Binding-site contacts:
Ligand atom C7 contacts residue ASN12 of chain 24.E at 3.9 Å.
Ligand atom O5 contacts residue ASN12 of chain 24.E at 2.7 Å (h-bond).
Ligand atom N2 contacts residue ASN12 of chain 24.E at 3.8 Å.
Ligand atom C1 contacts residue ASN12 of chain 24.E at 2.2 Å.
Ligand atom C2 contacts residue ASN12 of chain 24.E at 3.3 Å.
Ligand atom C5 contacts residue ASN12 of chain 24.E at 4.1 Å.
Ligand atom O7 contacts residue ASN12 of chain 24.E at 3.6 Å.

The protein below binds the small molecule below.
Small molecule (SMILES): CC(=O)N[C@H]1[C@H](O[C@H]2[C@H](O)[C@@H](NC(C)=O)CO[C@@H]2CO)O[C@H](CO)[C@@H](O)[C@@H]1O

Sequence of chain 24.E:
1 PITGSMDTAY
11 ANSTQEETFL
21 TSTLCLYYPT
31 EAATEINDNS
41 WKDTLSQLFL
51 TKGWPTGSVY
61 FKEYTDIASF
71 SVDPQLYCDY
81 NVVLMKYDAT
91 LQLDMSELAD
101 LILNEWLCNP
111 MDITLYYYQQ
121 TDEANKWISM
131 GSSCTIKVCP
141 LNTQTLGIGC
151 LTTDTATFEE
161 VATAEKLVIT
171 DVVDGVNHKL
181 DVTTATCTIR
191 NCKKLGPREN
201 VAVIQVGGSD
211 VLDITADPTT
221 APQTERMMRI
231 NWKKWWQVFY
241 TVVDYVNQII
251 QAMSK